The small molecule below binds the protein below.
Small molecule (SMILES): CC(C)C[C@H](NC(=O)OCC12CC3CC(CC(C3)C1)C2)C(=O)N[C@@H](C[C@@H]1CCNC1=O)C(O)S(=O)(=O)O

Binding-site contacts:
Ligand atom N15 contacts residue Y4V1 of chain 1.D at 0.1 Å (h-bond).
Ligand atom C07 contacts residue Y4V1 of chain 1.D at 0.9 Å.
Ligand atom O01 contacts residue Y4V1 of chain 1.D at 0.2 Å (h-bond).
Ligand atom C04 contacts residue Y4V1 of chain 1.D at 0.1 Å.
Ligand atom C19 contacts residue Y4V1 of chain 1.D at 0.2 Å.
Ligand atom N10 contacts residue Y4V1 of chain 1.D at 0.2 Å (h-bond).
Ligand atom C29 contacts residue Y4V1 of chain 1.D at 0.0 Å.
Ligand atom C30 contacts residue Y4V1 of chain 1.D at 0.1 Å.
Ligand atom C05 contacts residue Y4V1 of chain 1.D at 0.2 Å.
Ligand atom C27 contacts residue Y4V1 of chain 1.D at 0.1 Å.
Ligand atom N15 contacts residue GLU170 of chain 1.A at 3.0 Å (salt-bridge).
Ligand atom C31 contacts residue Y4V1 of chain 1.D at 0.1 Å.
Ligand atom C26 contacts residue Y4V1 of chain 1.D at 0.1 Å.
Ligand atom C25 contacts residue Y4V1 of chain 1.D at 0.0 Å.
Ligand atom C12 contacts residue Y4V1 of chain 1.D at 0.3 Å.
Ligand atom N03 contacts residue Y4V1 of chain 1.D at 0.1 Å (h-bond).
Ligand atom C11 contacts residue Y4V1 of chain 1.D at 0.1 Å.
Ligand atom N03 contacts residue GLN193 of chain 1.A at 2.9 Å (h-bond).
Ligand atom C16 contacts residue Y4V1 of chain 1.D at 0.1 Å.
Ligand atom C24 contacts residue Y4V1 of chain 1.D at 0.0 Å.
Ligand atom O21 contacts residue Y4V1 of chain 1.D at 0.8 Å (h-bond).
Ligand atom C17 contacts residue Y4V1 of chain 1.D at 0.1 Å.
Ligand atom C02 contacts residue Y4V1 of chain 1.D at 0.2 Å.
Ligand atom C23 contacts residue Y4V1 of chain 1.D at 0.1 Å.
Ligand atom C19 contacts residue CYS149 of chain 1.A at 1.8 Å (hydrophobic).
Ligand atom C32 contacts residue Y4V1 of chain 1.D at 0.1 Å.
Ligand atom C14 contacts residue Y4V1 of chain 1.D at 0.2 Å.
Ligand atom C06 contacts residue Y4V1 of chain 1.D at 0.3 Å.
Ligand atom C33 contacts residue Y4V1 of chain 1.D at 0.1 Å.
Ligand atom C09 contacts residue Y4V1 of chain 1.D at 0.2 Å.
Ligand atom C08 contacts residue Y4V1 of chain 1.D at 0.2 Å.
Ligand atom O22 contacts residue Y4V1 of chain 1.D at 0.8 Å (h-bond).
Ligand atom O20 contacts residue CYS149 of chain 1.A at 2.8 Å (h-bond).
Ligand atom C13 contacts residue Y4V1 of chain 1.D at 0.2 Å.
Ligand atom O18 contacts residue Y4V1 of chain 1.D at 0.3 Å (h-bond).
Ligand atom C11 contacts residue CYS149 of chain 1.A at 2.7 Å (hydrophobic).
Ligand atom O20 contacts residue Y4V1 of chain 1.D at 1.3 Å.
Ligand atom N10 contacts residue HIS168 of chain 1.A at 3.0 Å (h-bond).
Ligand atom C28 contacts residue Y4V1 of chain 1.D at 0.0 Å.
Ligand atom O18 contacts residue HIS167 of chain 1.A at 2.8 Å (h-bond).

Sequence of chain 1.A:
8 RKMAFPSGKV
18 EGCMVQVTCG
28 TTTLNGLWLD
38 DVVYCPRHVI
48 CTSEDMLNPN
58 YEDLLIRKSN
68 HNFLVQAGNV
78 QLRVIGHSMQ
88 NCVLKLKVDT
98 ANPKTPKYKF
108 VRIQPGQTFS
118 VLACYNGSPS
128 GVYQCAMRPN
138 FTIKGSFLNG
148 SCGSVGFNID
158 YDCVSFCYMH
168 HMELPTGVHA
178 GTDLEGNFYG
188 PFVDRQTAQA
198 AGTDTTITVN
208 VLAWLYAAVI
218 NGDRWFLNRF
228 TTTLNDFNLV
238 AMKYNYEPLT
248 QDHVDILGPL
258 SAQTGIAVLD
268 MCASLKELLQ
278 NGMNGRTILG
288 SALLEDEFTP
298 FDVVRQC